This protein binds this small molecule.
Small molecule (SMILES): CC(=O)N[C@H]1[C@H](O[C@H]2[C@H](O)[C@@H](NC(C)=O)CO[C@@H]2CO)O[C@H](CO)[C@@H](O)[C@@H]1O

Binding-site contacts:
Ligand atom O6 contacts residue MET151 of chain 31.G at 3.4 Å.
Ligand atom C2 contacts residue THR156 of chain 31.G at 4.2 Å.
Ligand atom C7 contacts residue THR156 of chain 31.G at 3.9 Å.
Ligand atom C7 contacts residue ASN154 of chain 31.G at 3.3 Å.
Ligand atom C1 contacts residue THR156 of chain 31.G at 3.6 Å.
Ligand atom C8 contacts residue ASN154 of chain 31.G at 3.6 Å.
Ligand atom C8 contacts residue THR156 of chain 31.G at 4.0 Å.
Ligand atom C1 contacts residue ASN154 of chain 31.G at 3.4 Å.
Ligand atom N2 contacts residue THR156 of chain 31.G at 3.6 Å (h-bond).
Ligand atom O5 contacts residue ASN154 of chain 31.G at 4.0 Å.
Ligand atom N2 contacts residue ASN154 of chain 31.G at 3.8 Å.
Ligand atom O7 contacts residue ASN154 of chain 31.G at 2.6 Å (h-bond).
Ligand atom C2 contacts residue ASN154 of chain 31.G at 3.5 Å.
Ligand atom C6 contacts residue MET151 of chain 31.G at 4.5 Å (hydrophobic).

Sequence of chain 31.G:
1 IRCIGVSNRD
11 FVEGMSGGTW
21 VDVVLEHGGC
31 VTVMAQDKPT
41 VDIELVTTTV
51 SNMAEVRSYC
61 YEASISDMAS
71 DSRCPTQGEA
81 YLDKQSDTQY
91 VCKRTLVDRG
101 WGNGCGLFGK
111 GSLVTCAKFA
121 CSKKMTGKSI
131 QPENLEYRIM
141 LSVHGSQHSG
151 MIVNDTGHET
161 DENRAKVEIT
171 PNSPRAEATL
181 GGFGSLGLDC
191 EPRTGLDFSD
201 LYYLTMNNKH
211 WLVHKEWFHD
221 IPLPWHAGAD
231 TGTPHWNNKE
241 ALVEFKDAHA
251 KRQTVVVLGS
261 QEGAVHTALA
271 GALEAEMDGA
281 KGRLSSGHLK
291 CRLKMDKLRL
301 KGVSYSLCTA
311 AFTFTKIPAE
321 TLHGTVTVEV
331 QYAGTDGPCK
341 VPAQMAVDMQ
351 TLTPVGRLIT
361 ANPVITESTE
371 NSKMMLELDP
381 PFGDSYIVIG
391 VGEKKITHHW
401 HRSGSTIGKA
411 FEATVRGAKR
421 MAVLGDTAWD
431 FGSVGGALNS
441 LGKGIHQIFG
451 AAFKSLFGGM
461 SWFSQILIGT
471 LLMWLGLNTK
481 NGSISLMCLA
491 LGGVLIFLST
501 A